Binding-site contacts:
Ligand atom C04 contacts residue PRO157 of chain 1.A at 4.1 Å (hydrophobic).
Ligand atom C02 contacts residue ASN213 of chain 1.A at 4.1 Å.
Ligand atom C06 contacts residue TRP156 of chain 1.A at 3.9 Å (hydrophobic).
Ligand atom O34 contacts residue TYR170 of chain 1.A at 3.2 Å.
Ligand atom C35 contacts residue ASN213 of chain 1.A at 3.1 Å.
Ligand atom C06 contacts residue PRO157 of chain 1.A at 4.1 Å (hydrophobic).
Ligand atom C32 contacts residue PRO157 of chain 1.A at 3.6 Å (hydrophobic).
Ligand atom C09 contacts residue TRP156 of chain 1.A at 3.8 Å (hydrophobic).
Ligand atom C08 contacts residue PRO157 of chain 1.A at 3.3 Å (hydrophobic).
Ligand atom C22 contacts residue PHE166 of chain 1.A at 4.0 Å (hydrophobic).
Ligand atom C35 contacts residue TYR212 of chain 1.A at 3.9 Å (hydrophobic).
Ligand atom C32 contacts residue VAL162 of chain 1.A at 3.4 Å (hydrophobic).
Ligand atom C33 contacts residue TYR170 of chain 1.A at 3.9 Å (hydrophobic).
Ligand atom O15 contacts residue ASN163 of chain 1.A at 2.7 Å (h-bond).
Ligand atom C33 contacts residue PHE158 of chain 1.A at 3.9 Å (hydrophobic).
Ligand atom S10 contacts residue ASN163 of chain 1.A at 3.8 Å.
Ligand atom N31 contacts residue VAL167 of chain 1.A at 3.6 Å.
Ligand atom C05 contacts residue PRO157 of chain 1.A at 3.3 Å (hydrophobic).
Ligand atom C21 contacts residue VAL167 of chain 1.A at 3.7 Å (hydrophobic).
Ligand atom C19 contacts residue TRP156 of chain 1.A at 3.9 Å (hydrophobic).
Ligand atom O14 contacts residue PRO161 of chain 1.A at 3.5 Å (h-bond).
Ligand atom C12 contacts residue PHE166 of chain 1.A at 3.8 Å (hydrophobic).
Ligand atom O14 contacts residue ASN163 of chain 1.A at 3.5 Å (h-bond).
Ligand atom O15 contacts residue VAL162 of chain 1.A at 3.6 Å.
Ligand atom C09 contacts residue PRO157 of chain 1.A at 3.9 Å (hydrophobic).
Ligand atom C17 contacts residue VAL167 of chain 1.A at 3.9 Å (hydrophobic).
Ligand atom C05 contacts residue VAL162 of chain 1.A at 3.9 Å (hydrophobic).
Ligand atom C07 contacts residue TRP156 of chain 1.A at 4.1 Å (hydrophobic).
Ligand atom O34 contacts residue ASN213 of chain 1.A at 3.7 Å.
Ligand atom N03 contacts residue VAL162 of chain 1.A at 4.0 Å.
Ligand atom C21 contacts residue PHE166 of chain 1.A at 4.0 Å (hydrophobic).
Ligand atom C20 contacts residue PHE166 of chain 1.A at 4.1 Å (hydrophobic).
Ligand atom N16 contacts residue TRP156 of chain 1.A at 3.7 Å.
Ligand atom C08 contacts residue HIS160 of chain 1.A at 3.6 Å.
Ligand atom C08 contacts residue VAL162 of chain 1.A at 4.1 Å (hydrophobic).
Ligand atom C01 contacts residue TYR219 of chain 1.A at 3.9 Å (hydrophobic).
Ligand atom S30 contacts residue PHE166 of chain 1.A at 3.9 Å.
Ligand atom C08 contacts residue PRO161 of chain 1.A at 3.7 Å (hydrophobic).
Ligand atom C01 contacts residue PRO157 of chain 1.A at 3.9 Å (hydrophobic).
Ligand atom C01 contacts residue ASN213 of chain 1.A at 4.0 Å.

This small molecule binds to this protein.
Small molecule (SMILES): C[C@H]1COCCN1c1cc(C2(S(=O)(=O)C3CC3)CC2)nc(-c2ccc(NC(=S)NCCO)cc2)n1

Sequence of chain 1.A:
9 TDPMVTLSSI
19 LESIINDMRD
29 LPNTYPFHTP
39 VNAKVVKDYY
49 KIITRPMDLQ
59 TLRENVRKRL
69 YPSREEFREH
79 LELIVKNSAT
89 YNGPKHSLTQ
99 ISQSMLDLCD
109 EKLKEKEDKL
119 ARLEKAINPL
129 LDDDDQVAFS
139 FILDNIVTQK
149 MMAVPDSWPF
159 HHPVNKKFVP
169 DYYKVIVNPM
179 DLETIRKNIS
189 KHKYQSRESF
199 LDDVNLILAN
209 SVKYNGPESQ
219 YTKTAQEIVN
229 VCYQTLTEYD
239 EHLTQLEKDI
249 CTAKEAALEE